Binding-site contacts:
Ligand atom O3' contacts residue PHE333 of chain 27.A at 3.5 Å.
Ligand atom C6 contacts residue PHE333 of chain 27.A at 3.7 Å (hydrophobic).
Ligand atom O4' contacts residue LEU328 of chain 27.A at 3.0 Å.
Ligand atom O2 contacts residue LEU328 of chain 27.A at 2.2 Å.
Ligand atom C4 contacts residue GLY98 of chain 27.A at 3.2 Å.
Ligand atom O4 contacts residue GLY98 of chain 27.A at 2.8 Å (h-bond).
Ligand atom O4 contacts residue ALA259 of chain 27.A at 3.2 Å.
Ligand atom C4 contacts residue PRO334 of chain 27.A at 3.6 Å (hydrophobic).
Ligand atom N1 contacts residue LEU328 of chain 27.A at 3.8 Å.
Ligand atom C1' contacts residue LEU328 of chain 27.A at 3.9 Å (hydrophobic).
Ligand atom C7 contacts residue TYR336 of chain 27.A at 3.6 Å (hydrophobic).
Ligand atom O4' contacts residue GLN252 of chain 27.A at 3.9 Å.
Ligand atom C1' contacts residue PHE333 of chain 27.A at 3.1 Å (hydrophobic).
Ligand atom OP1 contacts residue ARG391 of chain 27.A at 3.8 Å.
Ligand atom C5 contacts residue GLY98 of chain 27.A at 2.9 Å.
Ligand atom C5' contacts residue GLN252 of chain 27.A at 3.4 Å.
Ligand atom C2 contacts residue LEU328 of chain 27.A at 3.0 Å (hydrophobic).
Ligand atom C4' contacts residue GLN252 of chain 27.A at 3.5 Å.
Ligand atom O5' contacts residue PHE333 of chain 27.A at 3.8 Å.
Ligand atom C3' contacts residue PHE333 of chain 27.A at 3.8 Å (hydrophobic).
Ligand atom N3 contacts residue LEU328 of chain 27.A at 3.9 Å.
Ligand atom C4' contacts residue LEU328 of chain 27.A at 4.1 Å (hydrophobic).
Ligand atom O4' contacts residue PRO334 of chain 27.A at 4.0 Å.
Ligand atom OP2 contacts residue PHE333 of chain 27.A at 3.3 Å.
Ligand atom O4 contacts residue PRO334 of chain 27.A at 3.7 Å.
Ligand atom C5' contacts residue PHE333 of chain 27.A at 3.2 Å (hydrophobic).
Ligand atom C2 contacts residue PRO334 of chain 27.A at 3.7 Å (hydrophobic).
Ligand atom C2' contacts residue LEU328 of chain 27.A at 3.7 Å (hydrophobic).
Ligand atom OP1 contacts residue GLN252 of chain 27.A at 3.7 Å.
Ligand atom C2' contacts residue PHE333 of chain 27.A at 2.9 Å (hydrophobic).
Ligand atom OP2 contacts residue GLN252 of chain 27.A at 4.1 Å.
Ligand atom C6 contacts residue GLY98 of chain 27.A at 4.1 Å.
Ligand atom OP2 contacts residue GLU102 of chain 27.A at 3.5 Å (salt-bridge).
Ligand atom O2 contacts residue PRO334 of chain 27.A at 3.8 Å.
Ligand atom N1 contacts residue PHE333 of chain 27.A at 3.8 Å.
Ligand atom P contacts residue PHE333 of chain 27.A at 3.8 Å.
Ligand atom OP2 contacts residue ARG391 of chain 27.A at 3.9 Å.
Ligand atom N3 contacts residue PRO334 of chain 27.A at 3.5 Å.
Ligand atom O5' contacts residue LEU328 of chain 27.A at 3.6 Å.
Ligand atom O5' contacts residue GLN252 of chain 27.A at 3.1 Å (h-bond).

The protein below binds the small molecule below.
Small molecule (SMILES): Cc1cn([C@H]2C[C@H](O[P](=O)(O)OC[C@H]3O[C@@H](n4cc(C)c(=O)[nH]c4=O)C[C@@H]3O)[C@@H](CO[P](=O)(O)O[C@H]3C[C@H](n4ccc(=O)[nH]c4=O)O[C@@H]3COP(=O)=O)O2)c(=O)[nH]c1=O

Sequence of chain 27.A:
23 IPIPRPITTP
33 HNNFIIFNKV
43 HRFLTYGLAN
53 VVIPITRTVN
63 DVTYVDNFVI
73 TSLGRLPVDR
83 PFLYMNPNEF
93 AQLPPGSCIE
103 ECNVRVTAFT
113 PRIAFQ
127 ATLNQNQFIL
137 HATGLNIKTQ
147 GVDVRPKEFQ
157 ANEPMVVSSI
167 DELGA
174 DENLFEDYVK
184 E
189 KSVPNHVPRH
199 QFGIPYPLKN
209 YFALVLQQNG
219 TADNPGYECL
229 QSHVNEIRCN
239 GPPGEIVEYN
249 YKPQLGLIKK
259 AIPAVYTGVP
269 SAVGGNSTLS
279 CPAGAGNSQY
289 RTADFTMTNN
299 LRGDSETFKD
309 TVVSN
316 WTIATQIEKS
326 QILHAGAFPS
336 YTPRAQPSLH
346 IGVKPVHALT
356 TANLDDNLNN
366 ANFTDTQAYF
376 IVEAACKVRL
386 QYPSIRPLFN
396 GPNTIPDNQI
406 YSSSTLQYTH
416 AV